The small molecule below binds the protein below.
Small molecule (SMILES): CC(C(=O)SCCNC(=O)CCNC(=O)[C@H](O)C(C)(C)COP(=O)(O)OP(=O)(O)OC[C@H]1O[C@@H](n2cnc3c(N)ncnc32)[C@H](O)[C@@H]1OP(=O)(O)O)=[N+]([O-])[O-]

Binding-site contacts:
Ligand atom OS4 contacts residue CO1 of chain 2.B at 2.2 Å.
Ligand atom C2 contacts residue GLY130 of chain 2.A at 3.3 Å.
Ligand atom CP9 contacts residue PRO125 of chain 2.A at 3.6 Å (hydrophobic).
Ligand atom OP1 contacts residue LEU132 of chain 2.A at 3.5 Å.
Ligand atom N6 contacts residue TRP74 of chain 2.A at 3.5 Å.
Ligand atom OP2 contacts residue LEU107 of chain 2.A at 3.6 Å.
Ligand atom CS1 contacts residue CO1 of chain 2.B at 3.2 Å.
Ligand atom OS5 contacts residue SER115 of chain 2.A at 2.8 Å (h-bond).
Ligand atom OS5 contacts residue GLY114 of chain 2.A at 3.0 Å.
Ligand atom OS5 contacts residue ILE120 of chain 2.A at 3.7 Å.
Ligand atom OS4 contacts residue HIS7 of chain 2.A at 3.2 Å (h-bond).
Ligand atom CP3 contacts residue GLN39 of chain 2.A at 3.6 Å.
Ligand atom OP1 contacts residue ALA70 of chain 2.A at 3.6 Å.
Ligand atom C2 contacts residue PRO125 of chain 2.A at 3.5 Å (hydrophobic).
Ligand atom OP1 contacts residue HIS83 of chain 2.A at 3.1 Å.
Ligand atom C5 contacts residue TRP74 of chain 2.A at 3.7 Å (hydrophobic).
Ligand atom CP4 contacts residue GLN39 of chain 2.A at 3.4 Å.
Ligand atom NP1 contacts residue GLN39 of chain 2.A at 2.9 Å (h-bond).
Ligand atom CP4 contacts residue TYR108 of chain 2.A at 3.6 Å (hydrophobic).
Ligand atom NS4 contacts residue CO1 of chain 2.B at 3.2 Å.
Ligand atom OP3 contacts residue ALA70 of chain 2.A at 3.5 Å.
Ligand atom OS1 contacts residue HIS84 of chain 2.A at 3.0 Å (h-bond).
Ligand atom N6 contacts residue LEU132 of chain 2.A at 3.6 Å.
Ligand atom OS1 contacts residue CO1 of chain 2.B at 2.2 Å.
Ligand atom CS2 contacts residue CO1 of chain 2.B at 3.6 Å.
Ligand atom N7 contacts residue TRP74 of chain 2.A at 3.5 Å.
Ligand atom CP4 contacts residue PHE122 of chain 2.A at 3.7 Å (hydrophobic).
Ligand atom NS4 contacts residue SER115 of chain 2.A at 3.7 Å.
Ligand atom N3 contacts residue PRO125 of chain 2.A at 3.5 Å.
Ligand atom OS4 contacts residue GLU134 of chain 2.A at 3.1 Å (salt-bridge).
Ligand atom OS4 contacts residue GLN60 of chain 2.A at 2.9 Å (h-bond).
Ligand atom O6 contacts residue LYS73 of chain 2.A at 3.5 Å (salt-bridge).
Ligand atom C6 contacts residue TRP74 of chain 2.A at 3.6 Å (hydrophobic).
Ligand atom N6 contacts residue HIS83 of chain 2.A at 3.0 Å (h-bond).
Ligand atom OS1 contacts residue GLU134 of chain 2.A at 3.4 Å (salt-bridge).
Ligand atom O12 contacts residue LYS73 of chain 2.A at 3.5 Å (salt-bridge).
Ligand atom NS4 contacts residue GLN60 of chain 2.A at 3.3 Å (h-bond).
Ligand atom C4 contacts residue PRO125 of chain 2.A at 3.6 Å (hydrophobic).
Ligand atom OS1 contacts residue GLN60 of chain 2.A at 3.1 Å (h-bond).
Ligand atom CP3 contacts residue ALA70 of chain 2.A at 3.6 Å (hydrophobic).

Sequence of chain 2.A:
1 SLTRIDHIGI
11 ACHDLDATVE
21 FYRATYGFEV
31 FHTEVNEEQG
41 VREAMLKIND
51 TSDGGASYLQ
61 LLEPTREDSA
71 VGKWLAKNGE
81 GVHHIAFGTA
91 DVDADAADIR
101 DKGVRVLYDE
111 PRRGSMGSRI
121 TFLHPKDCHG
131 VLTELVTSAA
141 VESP